Sequence of chain 1.B:
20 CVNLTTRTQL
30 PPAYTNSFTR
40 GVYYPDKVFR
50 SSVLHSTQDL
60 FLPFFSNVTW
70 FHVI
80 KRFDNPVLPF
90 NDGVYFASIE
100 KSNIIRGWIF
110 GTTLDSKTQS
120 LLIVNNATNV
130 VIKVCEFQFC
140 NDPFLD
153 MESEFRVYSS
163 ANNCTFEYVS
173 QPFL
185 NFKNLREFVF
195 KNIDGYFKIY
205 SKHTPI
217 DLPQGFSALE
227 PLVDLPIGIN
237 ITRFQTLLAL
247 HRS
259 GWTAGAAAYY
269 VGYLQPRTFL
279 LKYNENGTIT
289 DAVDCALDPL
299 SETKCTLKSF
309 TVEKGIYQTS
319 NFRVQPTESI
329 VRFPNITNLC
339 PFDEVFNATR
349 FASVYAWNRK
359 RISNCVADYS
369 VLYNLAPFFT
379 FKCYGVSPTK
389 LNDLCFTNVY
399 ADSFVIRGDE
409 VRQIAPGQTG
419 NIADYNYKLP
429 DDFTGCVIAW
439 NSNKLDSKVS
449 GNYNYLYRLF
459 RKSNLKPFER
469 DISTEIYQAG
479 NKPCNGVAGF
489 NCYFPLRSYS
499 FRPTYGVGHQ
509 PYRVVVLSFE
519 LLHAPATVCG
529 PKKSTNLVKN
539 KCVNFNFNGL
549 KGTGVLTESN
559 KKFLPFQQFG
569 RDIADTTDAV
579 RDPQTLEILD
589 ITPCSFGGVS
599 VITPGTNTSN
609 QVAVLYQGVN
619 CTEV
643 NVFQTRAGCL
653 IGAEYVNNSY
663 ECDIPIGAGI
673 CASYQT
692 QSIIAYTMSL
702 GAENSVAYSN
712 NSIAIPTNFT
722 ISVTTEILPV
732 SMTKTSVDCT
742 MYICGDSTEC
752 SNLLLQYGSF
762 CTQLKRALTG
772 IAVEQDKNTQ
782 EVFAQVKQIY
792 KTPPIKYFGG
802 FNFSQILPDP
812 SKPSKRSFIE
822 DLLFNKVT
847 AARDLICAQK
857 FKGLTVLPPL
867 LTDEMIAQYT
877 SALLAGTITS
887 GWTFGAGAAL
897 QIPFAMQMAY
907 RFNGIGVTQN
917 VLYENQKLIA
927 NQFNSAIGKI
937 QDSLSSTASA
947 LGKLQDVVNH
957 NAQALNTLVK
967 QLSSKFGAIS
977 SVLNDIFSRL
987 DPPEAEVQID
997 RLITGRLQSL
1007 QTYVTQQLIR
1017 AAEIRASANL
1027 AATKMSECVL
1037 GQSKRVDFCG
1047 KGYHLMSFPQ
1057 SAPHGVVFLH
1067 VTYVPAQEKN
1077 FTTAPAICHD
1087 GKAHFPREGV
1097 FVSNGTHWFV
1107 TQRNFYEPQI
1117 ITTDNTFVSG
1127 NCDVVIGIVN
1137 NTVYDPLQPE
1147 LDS

Sequence of chain 1.A:
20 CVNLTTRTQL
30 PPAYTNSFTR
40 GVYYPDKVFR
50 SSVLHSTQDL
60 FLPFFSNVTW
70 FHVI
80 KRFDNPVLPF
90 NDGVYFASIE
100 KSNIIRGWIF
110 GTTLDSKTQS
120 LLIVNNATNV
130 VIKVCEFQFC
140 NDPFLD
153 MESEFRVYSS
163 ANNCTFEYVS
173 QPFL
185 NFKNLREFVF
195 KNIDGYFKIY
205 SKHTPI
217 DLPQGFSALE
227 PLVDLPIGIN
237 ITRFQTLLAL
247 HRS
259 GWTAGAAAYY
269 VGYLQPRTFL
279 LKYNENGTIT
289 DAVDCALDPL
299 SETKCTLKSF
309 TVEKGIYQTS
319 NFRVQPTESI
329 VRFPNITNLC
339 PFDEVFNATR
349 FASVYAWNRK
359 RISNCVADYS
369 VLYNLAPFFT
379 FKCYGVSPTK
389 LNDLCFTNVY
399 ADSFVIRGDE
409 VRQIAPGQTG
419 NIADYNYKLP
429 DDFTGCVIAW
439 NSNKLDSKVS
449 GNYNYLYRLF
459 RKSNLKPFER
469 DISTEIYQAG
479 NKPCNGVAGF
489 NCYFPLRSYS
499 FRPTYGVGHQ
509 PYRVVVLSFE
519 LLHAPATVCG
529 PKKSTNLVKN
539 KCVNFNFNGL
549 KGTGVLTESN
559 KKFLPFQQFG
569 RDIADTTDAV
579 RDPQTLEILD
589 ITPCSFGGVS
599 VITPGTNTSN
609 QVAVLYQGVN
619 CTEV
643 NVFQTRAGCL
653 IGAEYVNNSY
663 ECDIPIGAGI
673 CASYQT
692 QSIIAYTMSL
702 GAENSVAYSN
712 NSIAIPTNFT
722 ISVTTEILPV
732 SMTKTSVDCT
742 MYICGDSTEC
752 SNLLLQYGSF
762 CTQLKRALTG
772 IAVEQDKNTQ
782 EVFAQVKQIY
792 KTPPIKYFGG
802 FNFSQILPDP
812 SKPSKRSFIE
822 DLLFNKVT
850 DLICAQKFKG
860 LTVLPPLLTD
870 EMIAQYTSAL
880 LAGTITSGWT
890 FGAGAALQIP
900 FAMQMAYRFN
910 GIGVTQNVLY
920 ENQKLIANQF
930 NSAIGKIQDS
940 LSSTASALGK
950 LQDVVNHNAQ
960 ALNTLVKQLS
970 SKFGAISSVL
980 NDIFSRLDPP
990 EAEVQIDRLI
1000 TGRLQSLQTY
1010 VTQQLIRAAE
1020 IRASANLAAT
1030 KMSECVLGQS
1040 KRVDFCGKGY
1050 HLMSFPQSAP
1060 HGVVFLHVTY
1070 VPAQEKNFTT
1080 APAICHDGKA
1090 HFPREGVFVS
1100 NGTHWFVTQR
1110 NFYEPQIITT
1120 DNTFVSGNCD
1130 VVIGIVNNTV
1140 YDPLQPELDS

Binding-site contacts:
Ligand atom C8 contacts residue ASN1076 of chain 1.A at 4.1 Å.
Ligand atom C5 contacts residue ASN1076 of chain 1.A at 3.7 Å.
Ligand atom O7 contacts residue ASN1076 of chain 1.A at 4.1 Å.
Ligand atom C8 contacts residue GLU1074 of chain 1.A at 3.2 Å.
Ligand atom C1 contacts residue GLN897 of chain 1.B at 4.4 Å.
Ligand atom N2 contacts residue ASN1076 of chain 1.A at 2.9 Å (h-bond).
Ligand atom C4 contacts residue ASN1076 of chain 1.A at 4.2 Å.
Ligand atom C5 contacts residue ALA708 of chain 1.A at 4.1 Å (hydrophobic).
Ligand atom O5 contacts residue ASN1076 of chain 1.A at 2.4 Å (h-bond).
Ligand atom C2 contacts residue ASN1076 of chain 1.A at 2.5 Å.
Ligand atom C3 contacts residue ASN1076 of chain 1.A at 3.8 Å.
Ligand atom C1 contacts residue ASN1076 of chain 1.A at 1.4 Å.
Ligand atom C6 contacts residue ALA708 of chain 1.A at 4.0 Å (hydrophobic).
Ligand atom C8 contacts residue LYS1075 of chain 1.A at 3.8 Å.
Ligand atom C7 contacts residue ASN1076 of chain 1.A at 3.7 Å.

This small molecule binds to this protein.
Small molecule (SMILES): CC(=O)N[C@@H]1[C@@H](O)[C@H](O)[C@@H](CO)O[C@H]1O